Sequence of chain 1.E:
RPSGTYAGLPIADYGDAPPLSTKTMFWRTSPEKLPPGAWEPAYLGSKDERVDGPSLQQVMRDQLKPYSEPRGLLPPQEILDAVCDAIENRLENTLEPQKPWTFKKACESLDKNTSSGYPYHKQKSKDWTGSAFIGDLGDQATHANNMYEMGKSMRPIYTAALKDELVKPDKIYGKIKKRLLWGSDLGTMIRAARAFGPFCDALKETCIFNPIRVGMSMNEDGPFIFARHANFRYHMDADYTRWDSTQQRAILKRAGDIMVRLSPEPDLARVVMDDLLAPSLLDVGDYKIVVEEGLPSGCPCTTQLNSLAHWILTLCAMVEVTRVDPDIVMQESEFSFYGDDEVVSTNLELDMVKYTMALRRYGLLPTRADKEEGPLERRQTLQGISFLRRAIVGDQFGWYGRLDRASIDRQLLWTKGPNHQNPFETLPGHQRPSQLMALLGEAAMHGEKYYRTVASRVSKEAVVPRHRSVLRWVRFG

Binding-site contacts:
Ligand atom CAA contacts residue ARG392 of chain 1.E at 3.6 Å.
Ligand atom OAE contacts residue GLN439 of chain 1.E at 3.5 Å.
Ligand atom CBD contacts residue ARG392 of chain 1.E at 3.5 Å.
Ligand atom OAJ contacts residue MET221 of chain 1.E at 4.0 Å.
Ligand atom CBJ contacts residue GLN414 of chain 1.E at 3.9 Å.
Ligand atom SBM contacts residue GLN439 of chain 1.E at 3.9 Å.
Ligand atom OAF contacts residue ARG392 of chain 1.E at 3.8 Å.
Ligand atom CAM contacts residue GLN414 of chain 1.E at 3.8 Å.
Ligand atom CAU contacts residue TRP417 of chain 1.E at 3.6 Å (hydrophobic).
Ligand atom CAQ contacts residue ARG392 of chain 1.E at 3.7 Å.
Ligand atom OAJ contacts residue MET219 of chain 1.E at 3.3 Å (h-bond).
Ligand atom OAJ contacts residue LEU391 of chain 1.E at 3.2 Å.
Ligand atom OAF contacts residue GLN414 of chain 1.E at 3.8 Å.
Ligand atom CAR contacts residue PHE29 of chain 1.E at 3.8 Å (hydrophobic).
Ligand atom CAV contacts residue ARG392 of chain 1.E at 3.4 Å.
Ligand atom OAE contacts residue ARG436 of chain 1.E at 3.0 Å (salt-bridge).
Ligand atom CAZ contacts residue ARG392 of chain 1.E at 3.9 Å.
Ligand atom OAD contacts residue GLN439 of chain 1.E at 3.6 Å.
Ligand atom OAK contacts residue MET221 of chain 1.E at 3.4 Å.
Ligand atom CAW contacts residue ARG393 of chain 1.E at 3.7 Å.
Ligand atom OAH contacts residue LYS419 of chain 1.E at 2.8 Å (salt-bridge).
Ligand atom NBL contacts residue LEU391 of chain 1.E at 3.9 Å.
Ligand atom CAT contacts residue LYS419 of chain 1.E at 4.0 Å.
Ligand atom CAR contacts residue GLN414 of chain 1.E at 3.7 Å.
Ligand atom CAL contacts residue TYR341 of chain 1.E at 3.6 Å (hydrophobic).
Ligand atom NAY contacts residue LYS419 of chain 1.E at 3.7 Å.
Ligand atom OAI contacts residue LEU169 of chain 1.E at 3.3 Å.
Ligand atom OAB contacts residue ARG392 of chain 1.E at 2.9 Å (salt-bridge).
Ligand atom CAS contacts residue LYS419 of chain 1.E at 3.6 Å.
Ligand atom CAO contacts residue ARG392 of chain 1.E at 3.6 Å.
Ligand atom CAT contacts residue GLN439 of chain 1.E at 3.8 Å.
Ligand atom OAB contacts residue ARG393 of chain 1.E at 3.6 Å (salt-bridge).
Ligand atom CAM contacts residue TRP417 of chain 1.E at 3.4 Å (hydrophobic).
Ligand atom CBF contacts residue LYS419 of chain 1.E at 3.7 Å.
Ligand atom CBB contacts residue ARG392 of chain 1.E at 3.4 Å.
Ligand atom OAH contacts residue THR418 of chain 1.E at 3.3 Å.
Ligand atom OAK contacts residue ARG393 of chain 1.E at 3.6 Å.
Ligand atom CBE contacts residue ARG392 of chain 1.E at 3.6 Å.
Ligand atom CBI contacts residue GLN414 of chain 1.E at 3.8 Å.
Ligand atom OAC contacts residue GLN414 of chain 1.E at 3.8 Å.

This protein binds this small molecule.
Small molecule (SMILES): Cc1ccc(C(=O)Nc2ccc(S(=O)(=O)O)c3cccc(S(=O)(=O)O)c23)cc1NC(=O)c1cccc([N+](=O)[O-])c1